Binding-site contacts:
Ligand atom C13 contacts residue THR48 of chain 1.B at 3.2 Å.
Ligand atom O10 contacts residue KSJ1 of chain 1.I at 0.3 Å (h-bond).
Ligand atom O10 contacts residue PRO81 of chain 1.B at 3.2 Å.
Ligand atom C13 contacts residue MET79 of chain 1.B at 3.4 Å (hydrophobic).
Ligand atom C07 contacts residue KSJ1 of chain 1.I at 0.5 Å.
Ligand atom C01 contacts residue ALA80 of chain 1.B at 3.5 Å (hydrophobic).
Ligand atom O17 contacts residue ALA117 of chain 1.B at 3.5 Å.
Ligand atom C03 contacts residue KSJ1 of chain 1.I at 0.4 Å.
Ligand atom C14 contacts residue KSJ1 of chain 1.I at 0.6 Å.
Ligand atom O17 contacts residue GLY118 of chain 1.B at 3.5 Å (h-bond).
Ligand atom O10 contacts residue ALA117 of chain 1.B at 3.1 Å (h-bond).
Ligand atom O18 contacts residue LYS22 of chain 1.B at 2.9 Å (salt-bridge).
Ligand atom C04 contacts residue KSJ1 of chain 1.I at 0.3 Å.
Ligand atom O10 contacts residue GLY118 of chain 1.B at 3.2 Å (h-bond).
Ligand atom C03 contacts residue LEU150 of chain 1.A at 3.2 Å (hydrophobic).
Ligand atom C09 contacts residue SO41 of chain 1.K at 3.4 Å.
Ligand atom O16 contacts residue GLY118 of chain 1.B at 3.0 Å (h-bond).
Ligand atom C01 contacts residue KSJ1 of chain 1.I at 0.2 Å.
Ligand atom C13 contacts residue KSJ1 of chain 1.I at 0.8 Å.
Ligand atom C06 contacts residue KSJ1 of chain 1.I at 0.1 Å.
Ligand atom O16 contacts residue KSJ1 of chain 1.I at 0.2 Å (h-bond).
Ligand atom O16 contacts residue ALA117 of chain 1.B at 3.6 Å.
Ligand atom O17 contacts residue KSJ1 of chain 1.I at 0.7 Å (h-bond).
Ligand atom C09 contacts residue LYS22 of chain 1.B at 3.4 Å.
Ligand atom O16 contacts residue LYS22 of chain 1.B at 3.2 Å (salt-bridge).
Ligand atom O18 contacts residue SO41 of chain 1.K at 3.0 Å (h-bond).
Ligand atom C14 contacts residue ARG52 of chain 1.B at 3.5 Å.
Ligand atom C02 contacts residue THR18 of chain 1.B at 3.5 Å.
Ligand atom C03 contacts residue THR18 of chain 1.B at 3.3 Å.
Ligand atom C09 contacts residue KSJ1 of chain 1.I at 0.2 Å.
Ligand atom C15 contacts residue ARG52 of chain 1.B at 3.5 Å.
Ligand atom C08 contacts residue KSJ1 of chain 1.I at 0.6 Å.
Ligand atom C11 contacts residue KSJ1 of chain 1.I at 1.1 Å.
Ligand atom C11 contacts residue THR48 of chain 1.B at 3.3 Å.
Ligand atom O18 contacts residue GLY118 of chain 1.B at 3.5 Å (h-bond).
Ligand atom C15 contacts residue KSJ1 of chain 1.I at 0.9 Å.
Ligand atom C02 contacts residue KSJ1 of chain 1.I at 0.4 Å.
Ligand atom O18 contacts residue KSJ1 of chain 1.I at 0.3 Å (h-bond).
Ligand atom C05 contacts residue KSJ1 of chain 1.I at 0.2 Å.
Ligand atom C12 contacts residue KSJ1 of chain 1.I at 0.7 Å.

Sequence of chain 1.B:
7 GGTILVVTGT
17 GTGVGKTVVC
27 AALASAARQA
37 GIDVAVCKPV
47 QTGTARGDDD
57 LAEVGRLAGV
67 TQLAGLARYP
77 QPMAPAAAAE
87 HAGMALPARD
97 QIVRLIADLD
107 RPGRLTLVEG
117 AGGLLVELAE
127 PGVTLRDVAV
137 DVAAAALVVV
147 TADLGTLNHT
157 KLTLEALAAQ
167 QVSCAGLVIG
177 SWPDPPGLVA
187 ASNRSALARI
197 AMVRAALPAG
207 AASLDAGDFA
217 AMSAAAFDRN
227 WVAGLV

Sequence of chain 1.A:
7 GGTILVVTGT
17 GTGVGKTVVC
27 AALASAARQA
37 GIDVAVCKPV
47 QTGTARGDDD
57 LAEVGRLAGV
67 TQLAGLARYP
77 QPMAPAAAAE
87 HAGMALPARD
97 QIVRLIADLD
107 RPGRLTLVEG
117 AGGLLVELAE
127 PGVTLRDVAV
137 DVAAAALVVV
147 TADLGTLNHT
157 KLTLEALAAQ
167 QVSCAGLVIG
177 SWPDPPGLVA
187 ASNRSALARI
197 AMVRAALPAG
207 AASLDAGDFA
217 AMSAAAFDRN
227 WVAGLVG

The small molecule below binds the protein below.
Small molecule (SMILES): O=C(O)C[C@H]1CCC[C@@H]1C(=O)c1ccccc1O